Sequence of chain 1.E:
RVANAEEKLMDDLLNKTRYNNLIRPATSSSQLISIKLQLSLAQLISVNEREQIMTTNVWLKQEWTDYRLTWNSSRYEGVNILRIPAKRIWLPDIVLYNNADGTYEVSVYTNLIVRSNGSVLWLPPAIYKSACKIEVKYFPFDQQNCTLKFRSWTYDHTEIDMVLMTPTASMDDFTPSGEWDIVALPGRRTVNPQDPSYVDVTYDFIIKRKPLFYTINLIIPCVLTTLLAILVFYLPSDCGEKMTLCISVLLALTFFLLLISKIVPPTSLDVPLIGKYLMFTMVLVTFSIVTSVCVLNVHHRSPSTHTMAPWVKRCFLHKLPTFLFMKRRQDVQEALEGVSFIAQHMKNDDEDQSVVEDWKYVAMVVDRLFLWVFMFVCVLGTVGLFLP

This small molecule binds to this protein.
Small molecule (SMILES): CC(=O)N[C@H]1[C@H](O[C@H]2[C@H](O)[C@@H](NC(C)=O)CO[C@@H]2CO)O[C@H](CO)[C@@H](O[C@@H]2O[C@H](CO[C@H]3O[C@H](CO)[C@@H](O)[C@H](O)[C@@H]3O)[C@@H](O)[C@H](O[C@H]3O[C@H](CO)[C@@H](O)[C@H](O)[C@@H]3O)[C@@H]2O)[C@@H]1O

Binding-site contacts:
Ligand atom C2 contacts residue ASN145 of chain 1.E at 2.5 Å.
Ligand atom N2 contacts residue ASP204 of chain 1.E at 4.3 Å.
Ligand atom C4 contacts residue ASN145 of chain 1.E at 4.2 Å.
Ligand atom C1 contacts residue ASP204 of chain 1.E at 4.2 Å.
Ligand atom C5 contacts residue ARG188 of chain 1.E at 3.9 Å.
Ligand atom C5 contacts residue ASN145 of chain 1.E at 3.6 Å.
Ligand atom O4 contacts residue ARG188 of chain 1.E at 2.8 Å (salt-bridge).
Ligand atom N2 contacts residue ARG188 of chain 1.E at 3.8 Å.
Ligand atom C8 contacts residue ILE206 of chain 1.E at 4.1 Å (hydrophobic).
Ligand atom C5 contacts residue ASP204 of chain 1.E at 4.4 Å.
Ligand atom C3 contacts residue ARG188 of chain 1.E at 4.2 Å.
Ligand atom O7 contacts residue ASN145 of chain 1.E at 3.3 Å (h-bond).
Ligand atom C6 contacts residue ARG188 of chain 1.E at 4.2 Å.
Ligand atom C3 contacts residue ASP204 of chain 1.E at 4.0 Å.
Ligand atom C2 contacts residue ARG188 of chain 1.E at 3.6 Å.
Ligand atom O5 contacts residue ASN145 of chain 1.E at 2.2 Å (h-bond).
Ligand atom C2 contacts residue ASP204 of chain 1.E at 4.4 Å.
Ligand atom N2 contacts residue ASN145 of chain 1.E at 3.0 Å (h-bond).
Ligand atom C7 contacts residue ASN145 of chain 1.E at 3.4 Å.
Ligand atom C1 contacts residue ARG188 of chain 1.E at 3.7 Å.
Ligand atom C7 contacts residue ILE206 of chain 1.E at 4.4 Å (hydrophobic).
Ligand atom C3 contacts residue ASN145 of chain 1.E at 3.8 Å.
Ligand atom O5 contacts residue ARG188 of chain 1.E at 4.3 Å.
Ligand atom C1 contacts residue ASN145 of chain 1.E at 1.4 Å.
Ligand atom C4 contacts residue ARG188 of chain 1.E at 3.9 Å.